The protein below binds the small molecule below.
Small molecule (SMILES): CCCCCC#Cc1cn([C@@H]2O[C@H](CO)[C@@H](O)[C@H](O)[C@H]2O)c(=O)[nH]c1=O

Binding-site contacts:
Ligand atom C13 contacts residue ASP328 of chain 2.A at 3.6 Å.
Ligand atom C3' contacts residue GLU661 of chain 2.A at 3.4 Å.
Ligand atom C2 contacts residue LEU125 of chain 2.A at 3.7 Å (hydrophobic).
Ligand atom O2 contacts residue LEU125 of chain 2.A at 3.2 Å (h-bond).
Ligand atom C6 contacts residue HIS366 of chain 2.A at 3.7 Å.
Ligand atom O5' contacts residue LEU125 of chain 2.A at 3.5 Å (h-bond).
Ligand atom O3' contacts residue GLY664 of chain 2.A at 3.1 Å (h-bond).
Ligand atom N3 contacts residue ASP272 of chain 2.A at 3.7 Å.
Ligand atom O5' contacts residue HIS366 of chain 2.A at 3.7 Å.
Ligand atom O3' contacts residue GLU661 of chain 2.A at 2.8 Å (salt-bridge).
Ligand atom C6' contacts residue ASN473 of chain 2.A at 3.4 Å.
Ligand atom C10 contacts residue ASP328 of chain 2.A at 3.1 Å.
Ligand atom O6' contacts residue HIS366 of chain 2.A at 2.6 Å (h-bond).
Ligand atom C11 contacts residue ASP328 of chain 2.A at 3.4 Å.
Ligand atom C13 contacts residue GLU374 of chain 2.A at 3.1 Å.
Ligand atom O4' contacts residue SER663 of chain 2.A at 3.6 Å.
Ligand atom C10 contacts residue HIS330 of chain 2.A at 3.7 Å.
Ligand atom C6' contacts residue HIS366 of chain 2.A at 3.5 Å.
Ligand atom O2 contacts residue GLY124 of chain 2.A at 3.2 Å (h-bond).
Ligand atom C13 contacts residue LEU373 of chain 2.A at 3.5 Å (hydrophobic).
Ligand atom O3' contacts residue ALA662 of chain 2.A at 3.2 Å (h-bond).
Ligand atom C9 contacts residue ALA372 of chain 2.A at 2.8 Å (hydrophobic).
Ligand atom C11 contacts residue ALA372 of chain 2.A at 2.6 Å (hydrophobic).
Ligand atom O4' contacts residue ASN473 of chain 2.A at 3.4 Å (h-bond).
Ligand atom C13 contacts residue THR329 of chain 2.A at 3.1 Å.
Ligand atom C11 contacts residue GLU374 of chain 2.A at 3.6 Å.
Ligand atom O3' contacts residue SER663 of chain 2.A at 3.0 Å (h-bond).
Ligand atom O6' contacts residue ASN473 of chain 2.A at 2.8 Å (h-bond).
Ligand atom O2' contacts residue GLU661 of chain 2.A at 3.3 Å (salt-bridge).
Ligand atom C12 contacts residue GLU374 of chain 2.A at 3.5 Å.
Ligand atom C11 contacts residue LEU373 of chain 2.A at 3.7 Å (hydrophobic).
Ligand atom O2' contacts residue TYR562 of chain 2.A at 3.1 Å (h-bond).
Ligand atom C6' contacts residue GLY124 of chain 2.A at 3.7 Å.
Ligand atom C10 contacts residue ALA372 of chain 2.A at 3.1 Å (hydrophobic).
Ligand atom C12 contacts residue THR329 of chain 2.A at 2.6 Å.
Ligand atom C4' contacts residue GLY664 of chain 2.A at 3.7 Å.
Ligand atom O4 contacts residue ASP272 of chain 2.A at 3.5 Å.
Ligand atom C12 contacts residue ASP328 of chain 2.A at 2.6 Å.
Ligand atom C2' contacts residue HIS366 of chain 2.A at 3.4 Å.
Ligand atom O4' contacts residue GLY664 of chain 2.A at 2.6 Å (h-bond).

Sequence of chain 2.A:
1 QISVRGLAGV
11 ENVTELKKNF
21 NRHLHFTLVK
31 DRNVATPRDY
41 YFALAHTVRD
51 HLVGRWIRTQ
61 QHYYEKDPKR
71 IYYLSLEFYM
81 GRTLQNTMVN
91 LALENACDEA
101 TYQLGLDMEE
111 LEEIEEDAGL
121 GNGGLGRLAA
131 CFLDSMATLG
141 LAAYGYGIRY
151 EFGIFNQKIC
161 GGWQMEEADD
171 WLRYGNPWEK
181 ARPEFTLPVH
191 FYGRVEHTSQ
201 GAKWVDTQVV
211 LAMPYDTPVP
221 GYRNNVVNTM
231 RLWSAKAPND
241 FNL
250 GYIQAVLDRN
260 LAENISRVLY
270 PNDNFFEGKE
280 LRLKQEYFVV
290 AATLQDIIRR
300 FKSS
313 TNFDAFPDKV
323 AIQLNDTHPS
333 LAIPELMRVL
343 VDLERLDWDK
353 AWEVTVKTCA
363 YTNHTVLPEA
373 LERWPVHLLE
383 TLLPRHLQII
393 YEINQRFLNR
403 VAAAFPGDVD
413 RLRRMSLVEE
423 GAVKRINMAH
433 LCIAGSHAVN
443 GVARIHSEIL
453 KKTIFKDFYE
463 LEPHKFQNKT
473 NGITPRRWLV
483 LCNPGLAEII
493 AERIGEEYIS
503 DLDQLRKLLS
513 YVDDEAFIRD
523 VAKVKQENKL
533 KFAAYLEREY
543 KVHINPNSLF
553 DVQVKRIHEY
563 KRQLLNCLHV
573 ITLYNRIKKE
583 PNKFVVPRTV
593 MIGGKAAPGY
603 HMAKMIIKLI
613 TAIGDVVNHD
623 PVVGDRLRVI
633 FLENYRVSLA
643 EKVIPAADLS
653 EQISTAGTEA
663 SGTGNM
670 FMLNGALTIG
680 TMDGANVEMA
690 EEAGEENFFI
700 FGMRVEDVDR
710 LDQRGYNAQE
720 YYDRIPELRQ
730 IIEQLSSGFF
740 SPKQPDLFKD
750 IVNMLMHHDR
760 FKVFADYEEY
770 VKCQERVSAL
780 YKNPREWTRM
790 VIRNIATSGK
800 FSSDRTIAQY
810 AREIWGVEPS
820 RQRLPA